Binding-site contacts:
Ligand atom N1 contacts residue LEU246 of chain 1.B at 3.2 Å.
Ligand atom N3 contacts residue LEU246 of chain 1.B at 3.6 Å.
Ligand atom C10 contacts residue LEU246 of chain 1.B at 3.4 Å (hydrophobic).
Ligand atom C13 contacts residue ASN256 of chain 1.B at 3.4 Å.
Ligand atom C16 contacts residue ASN256 of chain 1.B at 3.4 Å.
Ligand atom O3 contacts residue CYS239 of chain 1.B at 3.7 Å.
Ligand atom C11 contacts residue THR179 of chain 1.A at 3.7 Å.
Ligand atom C17 contacts residue ASN256 of chain 1.B at 3.6 Å.
Ligand atom C20 contacts residue LYS350 of chain 1.B at 3.4 Å.
Ligand atom C14 contacts residue ASN256 of chain 1.B at 3.6 Å.
Ligand atom C18 contacts residue MET257 of chain 1.B at 3.7 Å (hydrophobic).
Ligand atom C13 contacts residue LYS350 of chain 1.B at 3.7 Å.
Ligand atom C14 contacts residue ALA180 of chain 1.A at 3.5 Å (hydrophobic).
Ligand atom C15 contacts residue LYS350 of chain 1.B at 3.2 Å.
Ligand atom O4 contacts residue ASP249 of chain 1.B at 3.3 Å (salt-bridge).
Ligand atom C5 contacts residue VAL236 of chain 1.B at 3.2 Å (hydrophobic).
Ligand atom N1 contacts residue THR179 of chain 1.A at 2.8 Å (h-bond).
Ligand atom N1 contacts residue ASN256 of chain 1.B at 3.2 Å (h-bond).
Ligand atom C1 contacts residue ALA314 of chain 1.B at 3.4 Å (hydrophobic).
Ligand atom C17 contacts residue LYS350 of chain 1.B at 3.5 Å.
Ligand atom O4 contacts residue ALA248 of chain 1.B at 3.1 Å.
Ligand atom C12 contacts residue ASN256 of chain 1.B at 3.2 Å.
Ligand atom C19 contacts residue LYS350 of chain 1.B at 3.6 Å.
Ligand atom C19 contacts residue ASN348 of chain 1.B at 3.4 Å.
Ligand atom C19 contacts residue VAL313 of chain 1.B at 3.1 Å (hydrophobic).
Ligand atom C6 contacts residue VAL236 of chain 1.B at 3.0 Å (hydrophobic).
Ligand atom C14 contacts residue THR179 of chain 1.A at 3.5 Å.
Ligand atom C18 contacts residue LYS350 of chain 1.B at 3.7 Å.
Ligand atom C8 contacts residue ALA248 of chain 1.B at 3.4 Å (hydrophobic).
Ligand atom C11 contacts residue LEU246 of chain 1.B at 3.3 Å (hydrophobic).
Ligand atom O4 contacts residue LYS252 of chain 1.B at 3.4 Å.
Ligand atom C9 contacts residue ALA248 of chain 1.B at 3.5 Å (hydrophobic).
Ligand atom N2 contacts residue VAL181 of chain 1.A at 3.7 Å.
Ligand atom C21 contacts residue LEU246 of chain 1.B at 3.6 Å (hydrophobic).
Ligand atom O1 contacts residue ALA314 of chain 1.B at 3.5 Å.
Ligand atom C7 contacts residue ALA248 of chain 1.B at 3.3 Å (hydrophobic).
Ligand atom C18 contacts residue VAL313 of chain 1.B at 3.2 Å (hydrophobic).
Ligand atom C11 contacts residue ASN256 of chain 1.B at 3.7 Å.
Ligand atom C16 contacts residue LYS350 of chain 1.B at 3.3 Å.
Ligand atom O2 contacts residue LEU240 of chain 1.B at 3.4 Å.

Sequence of chain 1.A:
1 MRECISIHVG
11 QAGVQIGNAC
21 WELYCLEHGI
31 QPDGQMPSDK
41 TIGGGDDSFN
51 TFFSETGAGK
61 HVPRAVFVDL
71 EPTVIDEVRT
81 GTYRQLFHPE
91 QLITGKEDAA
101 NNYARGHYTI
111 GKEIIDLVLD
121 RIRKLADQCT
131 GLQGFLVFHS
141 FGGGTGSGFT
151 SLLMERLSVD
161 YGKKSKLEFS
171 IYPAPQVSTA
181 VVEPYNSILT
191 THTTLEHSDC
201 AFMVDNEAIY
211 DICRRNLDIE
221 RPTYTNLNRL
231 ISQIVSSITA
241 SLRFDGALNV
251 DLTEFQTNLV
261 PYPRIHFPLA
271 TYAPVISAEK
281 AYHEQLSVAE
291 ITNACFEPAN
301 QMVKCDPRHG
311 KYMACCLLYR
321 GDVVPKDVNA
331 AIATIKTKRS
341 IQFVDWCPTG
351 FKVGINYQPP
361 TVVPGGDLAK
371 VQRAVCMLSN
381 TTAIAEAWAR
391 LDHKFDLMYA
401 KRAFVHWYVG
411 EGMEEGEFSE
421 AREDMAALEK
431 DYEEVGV

A small-molecule ligand and the protein it binds are described below.
Small molecule (SMILES): COc1cc(C(=O)c2c[nH]c(-c3c[nH]c4ccccc34)n2)cc2c1OC=CO2

Sequence of chain 1.B:
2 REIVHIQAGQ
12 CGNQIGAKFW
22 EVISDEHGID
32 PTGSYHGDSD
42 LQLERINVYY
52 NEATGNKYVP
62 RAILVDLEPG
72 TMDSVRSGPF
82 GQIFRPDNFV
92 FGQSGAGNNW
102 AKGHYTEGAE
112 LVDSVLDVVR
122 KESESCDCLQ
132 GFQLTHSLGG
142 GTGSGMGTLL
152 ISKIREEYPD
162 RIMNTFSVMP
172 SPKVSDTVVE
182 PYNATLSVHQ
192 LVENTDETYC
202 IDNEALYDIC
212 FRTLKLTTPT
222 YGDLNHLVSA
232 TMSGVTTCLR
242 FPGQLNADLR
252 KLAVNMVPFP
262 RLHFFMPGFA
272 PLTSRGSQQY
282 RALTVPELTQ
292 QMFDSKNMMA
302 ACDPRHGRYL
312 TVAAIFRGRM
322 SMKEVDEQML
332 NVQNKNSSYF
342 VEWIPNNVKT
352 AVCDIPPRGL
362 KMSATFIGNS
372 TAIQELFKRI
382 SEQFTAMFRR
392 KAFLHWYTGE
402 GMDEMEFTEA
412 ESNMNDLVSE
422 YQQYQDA